The small molecule below binds the protein below.
Small molecule (SMILES): CC(C)[C@@H]1NC(=O)[C@H](Cc2ccc(OP(=O)(O)O)cc2)NC(=O)CCCCCCNC(=O)[C@@H]2CCCN2C(=O)[C@H](C(C)C)NC(=O)[C@H](CC(N)=O)NC1=O

Binding-site contacts:
Ligand atom CG2 contacts residue LYS58 of chain 1.F at 3.8 Å.
Ligand atom CB contacts residue HIS56 of chain 1.F at 3.7 Å.
Ligand atom OD1 contacts residue LYS58 of chain 1.F at 2.8 Å (salt-bridge).
Ligand atom O1P contacts residue ARG35 of chain 1.F at 3.0 Å (salt-bridge).
Ligand atom O contacts residue ARG16 of chain 1.F at 2.8 Å (salt-bridge).
Ligand atom ND2 contacts residue LEU69 of chain 1.F at 3.0 Å (h-bond).
Ligand atom OD1 contacts residue PHE57 of chain 1.F at 3.5 Å.
Ligand atom C contacts residue ARG16 of chain 1.F at 3.7 Å.
Ligand atom P contacts residue SER45 of chain 1.F at 3.7 Å.
Ligand atom CA contacts residue TRP70 of chain 1.F at 3.7 Å (hydrophobic).
Ligand atom OH contacts residue SER39 of chain 1.F at 3.6 Å.
Ligand atom O3P contacts residue GOL1 of chain 1.U at 2.5 Å.
Ligand atom C contacts residue HIS56 of chain 1.F at 3.6 Å.
Ligand atom O contacts residue TRP70 of chain 1.F at 3.7 Å.
Ligand atom O1P contacts residue SER37 of chain 1.F at 2.9 Å (h-bond).
Ligand atom O3P contacts residue SER37 of chain 1.F at 3.7 Å.
Ligand atom CG contacts residue LYS58 of chain 1.F at 3.6 Å.
Ligand atom CG2 contacts residue HIS56 of chain 1.F at 3.6 Å.
Ligand atom CG2 contacts residue GLN55 of chain 1.F at 3.6 Å.
Ligand atom O2P contacts residue ARG16 of chain 1.F at 2.7 Å (salt-bridge).
Ligand atom C3 contacts residue ARG16 of chain 1.F at 3.8 Å.
Ligand atom CB contacts residue TRP70 of chain 1.F at 3.8 Å (hydrophobic).
Ligand atom CG contacts residue LEU69 of chain 1.F at 3.7 Å (hydrophobic).
Ligand atom O2P contacts residue ARG35 of chain 1.F at 2.7 Å (salt-bridge).
Ligand atom P contacts residue ARG35 of chain 1.F at 3.7 Å.
Ligand atom CG1 contacts residue PHE57 of chain 1.F at 3.8 Å (hydrophobic).
Ligand atom P contacts residue SER39 of chain 1.F at 3.8 Å.
Ligand atom CG1 contacts residue ASN92 of chain 1.F at 3.7 Å.
Ligand atom N contacts residue HIS56 of chain 1.F at 3.0 Å (h-bond).
Ligand atom O2P contacts residue GOL1 of chain 1.U at 3.8 Å.
Ligand atom CG1 contacts residue SER90 of chain 1.F at 3.8 Å.
Ligand atom ND2 contacts residue LYS58 of chain 1.F at 2.8 Å (salt-bridge).
Ligand atom P contacts residue GOL1 of chain 1.U at 3.8 Å.
Ligand atom O3P contacts residue SER39 of chain 1.F at 2.7 Å (h-bond).
Ligand atom CE2 contacts residue ARG16 of chain 1.F at 3.8 Å.
Ligand atom O1P contacts residue SER45 of chain 1.F at 2.6 Å (h-bond).
Ligand atom P contacts residue SER37 of chain 1.F at 3.7 Å.
Ligand atom CB contacts residue LEU69 of chain 1.F at 3.5 Å (hydrophobic).
Ligand atom CA contacts residue HIS56 of chain 1.F at 3.4 Å.
Ligand atom CB contacts residue PHE57 of chain 1.F at 3.6 Å (hydrophobic).

Sequence of chain 1.F:
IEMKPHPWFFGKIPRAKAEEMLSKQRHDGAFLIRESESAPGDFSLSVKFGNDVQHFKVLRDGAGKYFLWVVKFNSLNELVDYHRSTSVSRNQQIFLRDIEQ